Sequence of chain 1.B:
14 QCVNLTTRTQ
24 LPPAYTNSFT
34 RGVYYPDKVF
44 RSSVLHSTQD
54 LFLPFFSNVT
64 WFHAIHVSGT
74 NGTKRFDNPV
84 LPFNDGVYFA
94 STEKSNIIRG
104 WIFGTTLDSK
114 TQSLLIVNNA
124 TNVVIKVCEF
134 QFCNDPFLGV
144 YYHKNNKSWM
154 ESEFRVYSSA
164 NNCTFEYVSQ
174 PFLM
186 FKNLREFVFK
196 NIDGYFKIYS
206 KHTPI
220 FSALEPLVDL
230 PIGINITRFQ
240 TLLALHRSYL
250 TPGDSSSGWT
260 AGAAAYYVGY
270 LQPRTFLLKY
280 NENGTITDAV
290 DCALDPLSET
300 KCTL

A protein and the small-molecule ligand that binds it are described below.
Small molecule (SMILES): CC(=O)N[C@@H]1[C@@H](O)[C@H](O)[C@@H](CO)O[C@H]1O

Binding-site contacts:
Ligand atom O7 contacts residue ASN149 of chain 1.B at 3.9 Å.
Ligand atom C1 contacts residue ASN149 of chain 1.B at 1.4 Å.
Ligand atom C5 contacts residue ASN149 of chain 1.B at 3.7 Å.
Ligand atom C6 contacts residue NAG2 of chain 1.G at 4.4 Å.
Ligand atom O5 contacts residue HIS146 of chain 1.B at 4.4 Å.
Ligand atom C3 contacts residue ASN149 of chain 1.B at 3.8 Å.
Ligand atom C2 contacts residue ASN149 of chain 1.B at 2.5 Å.
Ligand atom C5 contacts residue MET153 of chain 1.B at 4.4 Å (hydrophobic).
Ligand atom O5 contacts residue MET153 of chain 1.B at 3.7 Å.
Ligand atom O5 contacts residue ASN149 of chain 1.B at 2.4 Å (h-bond).
Ligand atom C5 contacts residue NAG2 of chain 1.G at 4.5 Å.
Ligand atom N2 contacts residue ASN149 of chain 1.B at 2.9 Å (h-bond).
Ligand atom C1 contacts residue MET153 of chain 1.B at 4.4 Å (hydrophobic).
Ligand atom O6 contacts residue NAG2 of chain 1.G at 3.7 Å.
Ligand atom O6 contacts residue MET153 of chain 1.B at 4.3 Å.
Ligand atom C7 contacts residue ASN149 of chain 1.B at 3.6 Å.
Ligand atom C6 contacts residue MET153 of chain 1.B at 3.8 Å (hydrophobic).
Ligand atom C6 contacts residue HIS146 of chain 1.B at 4.1 Å.
Ligand atom C4 contacts residue ASN149 of chain 1.B at 4.2 Å.